Sequence of chain 1.B:
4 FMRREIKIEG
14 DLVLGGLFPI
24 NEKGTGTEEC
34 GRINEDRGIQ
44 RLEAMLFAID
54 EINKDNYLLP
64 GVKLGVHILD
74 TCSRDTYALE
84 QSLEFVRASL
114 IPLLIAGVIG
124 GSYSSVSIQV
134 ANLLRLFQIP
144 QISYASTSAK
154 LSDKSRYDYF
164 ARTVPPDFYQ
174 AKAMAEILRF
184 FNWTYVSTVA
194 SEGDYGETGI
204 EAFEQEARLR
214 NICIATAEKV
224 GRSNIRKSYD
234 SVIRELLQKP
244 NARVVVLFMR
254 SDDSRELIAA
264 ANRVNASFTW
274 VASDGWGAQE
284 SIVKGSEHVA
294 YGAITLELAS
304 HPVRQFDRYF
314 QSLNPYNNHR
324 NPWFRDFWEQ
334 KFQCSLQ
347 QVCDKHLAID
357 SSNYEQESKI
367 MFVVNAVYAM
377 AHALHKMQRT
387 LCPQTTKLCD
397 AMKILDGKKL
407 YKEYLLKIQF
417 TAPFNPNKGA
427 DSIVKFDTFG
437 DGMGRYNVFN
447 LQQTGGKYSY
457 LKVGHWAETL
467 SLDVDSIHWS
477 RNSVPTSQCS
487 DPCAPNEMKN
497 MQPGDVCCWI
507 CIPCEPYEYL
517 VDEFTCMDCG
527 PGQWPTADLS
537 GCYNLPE

This small molecule binds to this protein.
Small molecule (SMILES): N[C@@H](CCC(=O)O)C(=O)O

Binding-site contacts:
Ligand atom C contacts residue SER125 of chain 1.B at 3.7 Å.
Ligand atom OXT contacts residue SER125 of chain 1.B at 3.8 Å.
Ligand atom O contacts residue SER125 of chain 1.B at 3.7 Å.
Ligand atom CG contacts residue ASP277 of chain 1.B at 3.3 Å.
Ligand atom N contacts residue THR150 of chain 1.B at 2.9 Å (h-bond).
Ligand atom OE2 contacts residue ARG40 of chain 1.B at 3.2 Å.
Ligand atom CG contacts residue ARG40 of chain 1.B at 3.7 Å.
Ligand atom C contacts residue SER127 of chain 1.B at 3.4 Å.
Ligand atom C contacts residue TYR198 of chain 1.B at 3.3 Å (hydrophobic).
Ligand atom OXT contacts residue THR150 of chain 1.B at 2.7 Å (h-bond).
Ligand atom N contacts residue ASP277 of chain 1.B at 2.8 Å (salt-bridge).
Ligand atom OE1 contacts residue ARG44 of chain 1.B at 3.0 Å (salt-bridge).
Ligand atom OE1 contacts residue ALA148 of chain 1.B at 3.8 Å.
Ligand atom CB contacts residue SER125 of chain 1.B at 3.5 Å.
Ligand atom O contacts residue TYR126 of chain 1.B at 3.4 Å.
Ligand atom C contacts residue THR150 of chain 1.B at 3.9 Å.
Ligand atom CB contacts residue ASP277 of chain 1.B at 4.0 Å.
Ligand atom O contacts residue SER127 of chain 1.B at 2.9 Å (h-bond).
Ligand atom OXT contacts residue ALA148 of chain 1.B at 3.5 Å (h-bond).
Ligand atom CA contacts residue THR150 of chain 1.B at 3.9 Å.
Ligand atom OE2 contacts residue LYS365 of chain 1.B at 2.6 Å (salt-bridge).
Ligand atom CA contacts residue ALA148 of chain 1.B at 3.5 Å (hydrophobic).
Ligand atom CD contacts residue LYS365 of chain 1.B at 3.5 Å.
Ligand atom OXT contacts residue SER149 of chain 1.B at 3.2 Å.
Ligand atom CB contacts residue ALA148 of chain 1.B at 3.5 Å (hydrophobic).
Ligand atom CD contacts residue ARG44 of chain 1.B at 3.6 Å.
Ligand atom OE1 contacts residue ARG40 of chain 1.B at 3.9 Å.
Ligand atom CA contacts residue TYR198 of chain 1.B at 3.6 Å (hydrophobic).
Ligand atom C contacts residue ALA148 of chain 1.B at 3.9 Å (hydrophobic).
Ligand atom O contacts residue TYR198 of chain 1.B at 3.5 Å.
Ligand atom CD contacts residue ALA148 of chain 1.B at 3.9 Å (hydrophobic).
Ligand atom CG contacts residue LYS365 of chain 1.B at 3.6 Å.
Ligand atom OXT contacts residue TYR198 of chain 1.B at 3.5 Å.
Ligand atom N contacts residue ALA148 of chain 1.B at 2.8 Å (h-bond).
Ligand atom OE2 contacts residue ARG44 of chain 1.B at 2.7 Å (salt-bridge).
Ligand atom CA contacts residue ASP277 of chain 1.B at 3.6 Å.
Ligand atom OXT contacts residue SER127 of chain 1.B at 2.5 Å (h-bond).
Ligand atom OE1 contacts residue SER125 of chain 1.B at 3.6 Å.
Ligand atom CD contacts residue ARG40 of chain 1.B at 3.4 Å.
Ligand atom N contacts residue TYR198 of chain 1.B at 3.7 Å.